Sequence of chain 1.D:
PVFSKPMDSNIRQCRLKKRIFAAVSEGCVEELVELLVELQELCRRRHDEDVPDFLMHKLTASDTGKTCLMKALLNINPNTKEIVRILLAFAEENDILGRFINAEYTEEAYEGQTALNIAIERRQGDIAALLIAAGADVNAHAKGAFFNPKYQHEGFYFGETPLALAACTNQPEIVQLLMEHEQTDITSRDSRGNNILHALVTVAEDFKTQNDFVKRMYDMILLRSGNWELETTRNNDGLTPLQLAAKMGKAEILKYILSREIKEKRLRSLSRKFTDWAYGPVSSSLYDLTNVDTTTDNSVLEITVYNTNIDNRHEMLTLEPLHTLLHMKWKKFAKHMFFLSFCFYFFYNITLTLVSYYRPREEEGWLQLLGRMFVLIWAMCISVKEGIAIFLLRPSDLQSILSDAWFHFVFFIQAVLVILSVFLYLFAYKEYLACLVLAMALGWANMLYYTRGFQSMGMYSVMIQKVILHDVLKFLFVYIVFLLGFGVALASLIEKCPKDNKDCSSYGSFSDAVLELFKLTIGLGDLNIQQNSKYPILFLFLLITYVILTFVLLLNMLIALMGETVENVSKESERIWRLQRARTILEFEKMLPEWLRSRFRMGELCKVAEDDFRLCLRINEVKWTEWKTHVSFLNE

Binding-site contacts:
Ligand atom C07 contacts residue HIS417 of chain 1.D at 4.3 Å.
Ligand atom C06 contacts residue HIS417 of chain 1.D at 3.6 Å.
Ligand atom C09 contacts residue HIS426 of chain 1.D at 3.6 Å.
Ligand atom C06 contacts residue ARG693 of chain 1.D at 4.1 Å.
Ligand atom C02 contacts residue ARG693 of chain 1.D at 3.8 Å.
Ligand atom C10 contacts residue HIS426 of chain 1.D at 4.4 Å.
Ligand atom B01 contacts residue ARG693 of chain 1.D at 4.1 Å.
Ligand atom C05 contacts residue LEU694 of chain 1.D at 4.2 Å (hydrophobic).
Ligand atom C04 contacts residue LEU429 of chain 1.D at 4.0 Å (hydrophobic).
Ligand atom O14 contacts residue HIS426 of chain 1.D at 2.4 Å (h-bond).
Ligand atom C10 contacts residue HIS430 of chain 1.D at 3.6 Å.
Ligand atom C06 contacts residue THR421 of chain 1.D at 3.5 Å.
Ligand atom C07 contacts residue ARG693 of chain 1.D at 3.6 Å.
Ligand atom C05 contacts residue HIS417 of chain 1.D at 3.8 Å.
Ligand atom C03 contacts residue LEU429 of chain 1.D at 3.8 Å (hydrophobic).
Ligand atom C07 contacts residue THR421 of chain 1.D at 4.1 Å.
Ligand atom C05 contacts residue ARG693 of chain 1.D at 4.0 Å.
Ligand atom C07 contacts residue LEU420 of chain 1.D at 4.3 Å (hydrophobic).
Ligand atom C11 contacts residue HIS430 of chain 1.D at 4.2 Å.
Ligand atom C03 contacts residue ARG693 of chain 1.D at 3.5 Å.
Ligand atom C05 contacts residue THR421 of chain 1.D at 4.4 Å.
Ligand atom C12 contacts residue ARG696 of chain 1.D at 3.6 Å.
Ligand atom C09 contacts residue LEU429 of chain 1.D at 4.0 Å (hydrophobic).
Ligand atom C15 contacts residue ARG693 of chain 1.D at 3.3 Å.
Ligand atom C16 contacts residue HIS426 of chain 1.D at 3.4 Å.
Ligand atom C11 contacts residue ARG696 of chain 1.D at 4.1 Å.
Ligand atom C08 contacts residue HIS426 of chain 1.D at 3.6 Å.
Ligand atom C04 contacts residue ARG693 of chain 1.D at 3.3 Å.
Ligand atom B01 contacts residue HIS426 of chain 1.D at 2.9 Å.
Ligand atom C07 contacts residue HIS426 of chain 1.D at 3.6 Å.
Ligand atom O14 contacts residue ARG693 of chain 1.D at 4.0 Å.
Ligand atom C09 contacts residue HIS430 of chain 1.D at 4.4 Å.
Ligand atom C11 contacts residue ILE700 of chain 1.D at 4.4 Å (hydrophobic).
Ligand atom C06 contacts residue LEU420 of chain 1.D at 4.1 Å (hydrophobic).
Ligand atom C11 contacts residue LEU429 of chain 1.D at 3.9 Å (hydrophobic).
Ligand atom C02 contacts residue HIS426 of chain 1.D at 3.6 Å.
Ligand atom C10 contacts residue LEU429 of chain 1.D at 3.5 Å (hydrophobic).
Ligand atom C04 contacts residue LEU420 of chain 1.D at 3.9 Å (hydrophobic).
Ligand atom C15 contacts residue HIS426 of chain 1.D at 3.4 Å.
Ligand atom C05 contacts residue LEU420 of chain 1.D at 3.6 Å (hydrophobic).

The small molecule below binds the protein below.
Small molecule (SMILES): NCCOB(c1ccccc1)c1ccccc1